Sequence of chain 1.B:
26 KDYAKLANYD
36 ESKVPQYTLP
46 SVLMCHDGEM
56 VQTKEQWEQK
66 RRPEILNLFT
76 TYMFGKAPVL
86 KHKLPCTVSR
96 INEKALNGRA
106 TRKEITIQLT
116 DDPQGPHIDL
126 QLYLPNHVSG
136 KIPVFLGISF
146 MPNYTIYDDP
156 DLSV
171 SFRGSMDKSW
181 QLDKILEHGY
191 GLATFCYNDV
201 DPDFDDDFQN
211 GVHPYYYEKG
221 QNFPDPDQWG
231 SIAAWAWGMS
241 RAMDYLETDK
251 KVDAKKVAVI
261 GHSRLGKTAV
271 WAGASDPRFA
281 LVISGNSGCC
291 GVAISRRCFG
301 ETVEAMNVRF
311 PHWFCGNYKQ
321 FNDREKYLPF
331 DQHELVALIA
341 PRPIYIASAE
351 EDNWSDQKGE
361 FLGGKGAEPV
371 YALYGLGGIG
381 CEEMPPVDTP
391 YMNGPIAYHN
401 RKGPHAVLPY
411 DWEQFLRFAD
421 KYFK

This protein binds this small molecule.
Small molecule (SMILES): O=C(O)[C@H]1O[C@@H](O)[C@H](O)[C@@H](O)[C@H]1O

Binding-site contacts:
Ligand atom O3 contacts residue GLU301 of chain 1.B at 2.6 Å (salt-bridge).
Ligand atom C5 contacts residue ARG264 of chain 1.B at 3.5 Å.
Ligand atom O2 contacts residue GLU301 of chain 1.B at 2.8 Å (salt-bridge).
Ligand atom O6A contacts residue SER263 of chain 1.B at 3.6 Å (h-bond).
Ligand atom O2 contacts residue TRP313 of chain 1.B at 4.0 Å.
Ligand atom O6B contacts residue ARG264 of chain 1.B at 2.8 Å (salt-bridge).
Ligand atom O1 contacts residue LYS267 of chain 1.B at 3.5 Å (salt-bridge).
Ligand atom O1 contacts residue SER263 of chain 1.B at 3.0 Å (h-bond).
Ligand atom C6 contacts residue HIS405 of chain 1.B at 4.3 Å.
Ligand atom O5 contacts residue HIS405 of chain 1.B at 3.6 Å.
Ligand atom C6 contacts residue ARG264 of chain 1.B at 3.5 Å.
Ligand atom C4 contacts residue ARG264 of chain 1.B at 4.2 Å.
Ligand atom O1 contacts residue ASN286 of chain 1.B at 4.0 Å.
Ligand atom C2 contacts residue GLU301 of chain 1.B at 3.4 Å.
Ligand atom C3 contacts residue GLU301 of chain 1.B at 3.6 Å.
Ligand atom C2 contacts residue LYS267 of chain 1.B at 3.9 Å.
Ligand atom O3 contacts residue TRP354 of chain 1.B at 3.4 Å (h-bond).
Ligand atom O1 contacts residue ARG264 of chain 1.B at 3.9 Å.
Ligand atom O2 contacts residue LYS267 of chain 1.B at 2.9 Å (salt-bridge).
Ligand atom O2 contacts residue MET306 of chain 1.B at 3.7 Å.
Ligand atom C2 contacts residue TRP354 of chain 1.B at 4.2 Å (hydrophobic).
Ligand atom O6A contacts residue HIS405 of chain 1.B at 3.3 Å (h-bond).
Ligand atom O4 contacts residue TRP354 of chain 1.B at 3.7 Å.
Ligand atom C3 contacts residue PHE310 of chain 1.B at 4.0 Å (hydrophobic).
Ligand atom C4 contacts residue PHE310 of chain 1.B at 4.5 Å (hydrophobic).
Ligand atom O1 contacts residue SER287 of chain 1.B at 3.9 Å.
Ligand atom C1 contacts residue LYS267 of chain 1.B at 4.0 Å.
Ligand atom C3 contacts residue TRP313 of chain 1.B at 4.1 Å (hydrophobic).
Ligand atom O3 contacts residue PHE310 of chain 1.B at 3.6 Å.
Ligand atom C1 contacts residue ARG264 of chain 1.B at 4.1 Å.
Ligand atom C3 contacts residue ARG309 of chain 1.B at 4.1 Å.
Ligand atom O3 contacts residue ARG309 of chain 1.B at 3.0 Å (salt-bridge).
Ligand atom C1 contacts residue SER263 of chain 1.B at 3.2 Å.
Ligand atom C6 contacts residue SER263 of chain 1.B at 3.9 Å.
Ligand atom C4 contacts residue ARG309 of chain 1.B at 4.3 Å.
Ligand atom O5 contacts residue SER263 of chain 1.B at 2.6 Å (h-bond).
Ligand atom O1 contacts residue HIS405 of chain 1.B at 4.0 Å.
Ligand atom C5 contacts residue SER263 of chain 1.B at 3.6 Å.
Ligand atom C3 contacts residue TRP354 of chain 1.B at 4.2 Å (hydrophobic).